Binding-site contacts:
Ligand atom C3 contacts residue ASN25 of chain 1.J at 3.8 Å.
Ligand atom C8 contacts residue LEU50 of chain 1.J at 4.0 Å (hydrophobic).
Ligand atom N2 contacts residue GLY21 of chain 1.J at 4.3 Å.
Ligand atom C5 contacts residue ASN25 of chain 1.J at 3.6 Å.
Ligand atom C8 contacts residue PHE20 of chain 1.J at 3.6 Å (hydrophobic).
Ligand atom C8 contacts residue PHE24 of chain 1.J at 3.9 Å (hydrophobic).
Ligand atom C4 contacts residue ASN25 of chain 1.J at 4.2 Å.
Ligand atom O3 contacts residue VAL49 of chain 1.J at 3.3 Å.
Ligand atom O7 contacts residue ASN25 of chain 1.J at 4.3 Å.
Ligand atom N2 contacts residue ASN25 of chain 1.J at 3.0 Å (h-bond).
Ligand atom C7 contacts residue PHE20 of chain 1.J at 4.4 Å (hydrophobic).
Ligand atom C7 contacts residue GLY21 of chain 1.J at 3.5 Å.
Ligand atom C2 contacts residue ASN25 of chain 1.J at 2.5 Å.
Ligand atom C7 contacts residue ASN25 of chain 1.J at 3.9 Å.
Ligand atom O5 contacts residue ASN25 of chain 1.J at 2.3 Å (h-bond).
Ligand atom C8 contacts residue GLY21 of chain 1.J at 3.7 Å.
Ligand atom O7 contacts residue GLY21 of chain 1.J at 3.4 Å.
Ligand atom C1 contacts residue ASN25 of chain 1.J at 1.4 Å.

A protein and the small-molecule ligand that binds it are described below.
Small molecule (SMILES): CC(=O)N[C@@H]1[C@@H](O)[C@H](O)[C@@H](CO)O[C@H]1O

Sequence of chain 1.J:
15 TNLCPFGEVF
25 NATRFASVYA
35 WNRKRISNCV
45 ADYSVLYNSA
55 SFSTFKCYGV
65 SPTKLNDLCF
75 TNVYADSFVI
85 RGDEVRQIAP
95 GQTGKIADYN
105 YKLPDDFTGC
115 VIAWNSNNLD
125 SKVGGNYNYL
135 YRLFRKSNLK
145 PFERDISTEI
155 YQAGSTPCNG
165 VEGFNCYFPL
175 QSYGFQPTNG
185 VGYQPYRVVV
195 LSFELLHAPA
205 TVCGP